The protein below binds the small molecule below.
Small molecule (SMILES): CC(=O)N[C@H]1[C@H](O[C@H]2[C@H](O)[C@@H](NC(C)=O)CO[C@@H]2CO)O[C@H](CO)[C@@H](O[C@@H]2O[C@H](CO[C@H]3O[C@H](CO)[C@@H](O)[C@H](O)[C@@H]3O)[C@@H](O)[C@H](O[C@H]3O[C@H](CO)[C@@H](O)[C@H](O)[C@@H]3O)[C@@H]2O)[C@@H]1O

Binding-site contacts:
Ligand atom C5 contacts residue ARG318 of chain 1.A at 3.9 Å.
Ligand atom C2 contacts residue THR379 of chain 1.A at 4.0 Å.
Ligand atom O5 contacts residue ASN124 of chain 1.D at 2.4 Å (h-bond).
Ligand atom O5 contacts residue TYR377 of chain 1.A at 3.5 Å (h-bond).
Ligand atom O6 contacts residue GLY378 of chain 1.A at 2.8 Å (h-bond).
Ligand atom N2 contacts residue ASN317 of chain 1.A at 3.5 Å (h-bond).
Ligand atom O2 contacts residue GLN315 of chain 1.A at 2.8 Å (h-bond).
Ligand atom C4 contacts residue GLN315 of chain 1.A at 3.3 Å.
Ligand atom O5 contacts residue THR379 of chain 1.A at 3.2 Å.
Ligand atom C3 contacts residue ASN317 of chain 1.A at 3.7 Å.
Ligand atom C1 contacts residue THR379 of chain 1.A at 3.9 Å.
Ligand atom O5 contacts residue ASN317 of chain 1.A at 4.0 Å.
Ligand atom C3 contacts residue ARG318 of chain 1.A at 4.0 Å.
Ligand atom O3 contacts residue ASP254 of chain 1.A at 3.8 Å.
Ligand atom C1 contacts residue GLY378 of chain 1.A at 4.0 Å.
Ligand atom O4 contacts residue ARG318 of chain 1.A at 3.5 Å (salt-bridge).
Ligand atom C2 contacts residue GLN315 of chain 1.A at 3.8 Å.
Ligand atom C5 contacts residue ASN124 of chain 1.D at 3.6 Å.
Ligand atom C6 contacts residue TYR377 of chain 1.A at 3.1 Å (hydrophobic).
Ligand atom C6 contacts residue GLY378 of chain 1.A at 3.5 Å.
Ligand atom O3 contacts residue GLN315 of chain 1.A at 3.4 Å (h-bond).
Ligand atom C2 contacts residue ARG318 of chain 1.A at 4.0 Å.
Ligand atom C5 contacts residue TYR377 of chain 1.A at 3.5 Å (hydrophobic).
Ligand atom C7 contacts residue ASN317 of chain 1.A at 3.7 Å.
Ligand atom N2 contacts residue ASN124 of chain 1.D at 2.8 Å (h-bond).
Ligand atom C7 contacts residue ASN124 of chain 1.D at 3.3 Å.
Ligand atom O4 contacts residue GLN315 of chain 1.A at 3.9 Å.
Ligand atom O5 contacts residue GLY378 of chain 1.A at 3.3 Å.
Ligand atom C8 contacts residue ASN317 of chain 1.A at 3.5 Å.
Ligand atom C2 contacts residue ASN124 of chain 1.D at 2.3 Å.
Ligand atom O2 contacts residue ARG318 of chain 1.A at 3.3 Å.
Ligand atom C1 contacts residue ASN124 of chain 1.D at 1.4 Å.
Ligand atom C2 contacts residue GLN315 of chain 1.A at 4.0 Å.
Ligand atom C3 contacts residue GLN315 of chain 1.A at 3.4 Å.
Ligand atom C3 contacts residue ASN124 of chain 1.D at 3.7 Å.
Ligand atom O3 contacts residue ASN317 of chain 1.A at 3.0 Å (h-bond).
Ligand atom O7 contacts residue ASN124 of chain 1.D at 3.4 Å (h-bond).
Ligand atom O6 contacts residue TYR377 of chain 1.A at 3.3 Å.
Ligand atom O3 contacts residue GLN315 of chain 1.A at 3.5 Å (h-bond).
Ligand atom O6 contacts residue THR379 of chain 1.A at 3.4 Å.

Sequence of chain 1.A:
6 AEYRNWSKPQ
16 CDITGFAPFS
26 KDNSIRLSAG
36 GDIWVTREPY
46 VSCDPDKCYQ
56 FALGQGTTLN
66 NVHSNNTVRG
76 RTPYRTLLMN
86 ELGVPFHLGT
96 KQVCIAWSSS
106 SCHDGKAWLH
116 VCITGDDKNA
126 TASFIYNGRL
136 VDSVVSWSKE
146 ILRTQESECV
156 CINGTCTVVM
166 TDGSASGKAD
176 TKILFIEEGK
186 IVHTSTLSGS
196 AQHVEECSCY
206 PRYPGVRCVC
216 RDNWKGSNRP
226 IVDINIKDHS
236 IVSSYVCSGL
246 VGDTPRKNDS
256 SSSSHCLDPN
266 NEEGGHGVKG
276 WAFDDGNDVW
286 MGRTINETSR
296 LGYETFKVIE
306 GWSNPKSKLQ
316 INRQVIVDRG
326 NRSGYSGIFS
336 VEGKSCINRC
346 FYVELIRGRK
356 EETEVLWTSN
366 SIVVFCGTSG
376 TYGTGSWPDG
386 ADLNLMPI

Sequence of chain 1.D:
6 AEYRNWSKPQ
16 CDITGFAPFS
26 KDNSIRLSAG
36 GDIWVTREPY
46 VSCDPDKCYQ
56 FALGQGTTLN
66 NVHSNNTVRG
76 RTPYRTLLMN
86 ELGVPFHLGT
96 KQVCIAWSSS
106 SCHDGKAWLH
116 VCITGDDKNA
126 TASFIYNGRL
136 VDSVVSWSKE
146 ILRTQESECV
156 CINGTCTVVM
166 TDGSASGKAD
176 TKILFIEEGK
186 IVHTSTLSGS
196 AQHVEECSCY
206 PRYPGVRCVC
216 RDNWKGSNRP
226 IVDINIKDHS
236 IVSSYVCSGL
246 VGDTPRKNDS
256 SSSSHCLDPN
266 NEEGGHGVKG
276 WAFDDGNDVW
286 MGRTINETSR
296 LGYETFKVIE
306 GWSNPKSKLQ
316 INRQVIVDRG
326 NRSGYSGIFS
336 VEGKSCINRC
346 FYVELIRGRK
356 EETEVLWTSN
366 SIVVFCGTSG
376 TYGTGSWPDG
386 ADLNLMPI